A small-molecule ligand and the protein it binds are described below.
Small molecule (SMILES): Nc1nc(=O)c2ncn([C@@H]3O[C@H](CO[P](=O)(O)O[C@H]4[C@@H](O)[C@H](n5cnc6c(N)ncnc65)O[C@@H]4COP(=O)=O)[C@@H](O[P](=O)(O)OC[C@H]4O[C@@H](n5cnc6c(N)ncnc65)[C@H](O)[C@@H]4O)[C@H]3O)c2[nH]1

Sequence of chain 1.O:
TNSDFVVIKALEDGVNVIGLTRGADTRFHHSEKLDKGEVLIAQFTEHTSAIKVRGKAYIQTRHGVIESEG

Sequence of chain 1.N:
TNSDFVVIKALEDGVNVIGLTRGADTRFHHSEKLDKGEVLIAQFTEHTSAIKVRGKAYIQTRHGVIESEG

Binding-site contacts:
Ligand atom C6 contacts residue GLU34 of chain 1.N at 3.5 Å.
Ligand atom N6 contacts residue GLU34 of chain 1.N at 3.8 Å.
Ligand atom N1 contacts residue GLU34 of chain 1.N at 3.5 Å (salt-bridge).
Ligand atom N1 contacts residue LYS35 of chain 1.N at 3.0 Å (salt-bridge).
Ligand atom N2 contacts residue GLU34 of chain 1.N at 2.6 Å (salt-bridge).
Ligand atom N1 contacts residue PHE30 of chain 1.O at 3.3 Å.
Ligand atom O4' contacts residue PHE30 of chain 1.O at 3.2 Å.
Ligand atom N6 contacts residue LYS54 of chain 1.O at 3.4 Å (salt-bridge).
Ligand atom N7 contacts residue PHE30 of chain 1.O at 3.3 Å.
Ligand atom C2 contacts residue HIS32 of chain 1.N at 3.8 Å.
Ligand atom N3 contacts residue SER33 of chain 1.O at 2.9 Å (h-bond).
Ligand atom C6 contacts residue GLU34 of chain 1.N at 3.7 Å.
Ligand atom O6 contacts residue LYS54 of chain 1.O at 3.1 Å (salt-bridge).
Ligand atom N2 contacts residue HIS32 of chain 1.N at 3.5 Å.
Ligand atom N1 contacts residue SER33 of chain 1.N at 3.9 Å.
Ligand atom C2 contacts residue ILE20 of chain 1.O at 3.7 Å (hydrophobic).
Ligand atom C2' contacts residue PHE30 of chain 1.O at 3.8 Å (hydrophobic).
Ligand atom N3 contacts residue PHE30 of chain 1.O at 3.7 Å.
Ligand atom N3 contacts residue PHE30 of chain 1.O at 3.6 Å.
Ligand atom C6 contacts residue LYS35 of chain 1.N at 3.8 Å.
Ligand atom N2 contacts residue THR28 of chain 1.O at 3.6 Å.
Ligand atom O2' contacts residue PHE30 of chain 1.O at 3.0 Å (h-bond).
Ligand atom C2 contacts residue PHE30 of chain 1.O at 3.4 Å (hydrophobic).
Ligand atom C2 contacts residue LYS35 of chain 1.N at 3.8 Å.
Ligand atom C4 contacts residue PHE30 of chain 1.O at 3.5 Å (hydrophobic).
Ligand atom C4 contacts residue PHE30 of chain 1.O at 3.5 Å (hydrophobic).
Ligand atom C2 contacts residue SER33 of chain 1.N at 3.2 Å.
Ligand atom N9 contacts residue PHE30 of chain 1.O at 3.6 Å.
Ligand atom N1 contacts residue GLU34 of chain 1.N at 2.7 Å (salt-bridge).
Ligand atom C8 contacts residue PHE30 of chain 1.O at 3.7 Å (hydrophobic).
Ligand atom C5 contacts residue PHE30 of chain 1.O at 3.1 Å (hydrophobic).
Ligand atom N6 contacts residue LYS35 of chain 1.N at 2.8 Å (salt-bridge).
Ligand atom O6 contacts residue ARG56 of chain 1.O at 3.4 Å (salt-bridge).
Ligand atom C2 contacts residue SER33 of chain 1.O at 3.3 Å.
Ligand atom C2 contacts residue GLU34 of chain 1.N at 3.4 Å.
Ligand atom C2 contacts residue GLU34 of chain 1.N at 3.8 Å.
Ligand atom N1 contacts residue ARG56 of chain 1.O at 3.7 Å.
Ligand atom O6 contacts residue GLU34 of chain 1.N at 3.4 Å (salt-bridge).
Ligand atom C6 contacts residue PHE30 of chain 1.O at 3.0 Å (hydrophobic).
Ligand atom O6 contacts residue PHE30 of chain 1.O at 3.3 Å.